This small molecule binds to this protein.
Small molecule (SMILES): O=C(O)CCc1cccc(Cl)c1

Binding-site contacts:
Ligand atom O01 contacts residue PHE150 of chain 1.A at 4.5 Å.
Ligand atom CL contacts residue PRO157 of chain 1.A at 4.1 Å.
Ligand atom C06 contacts residue NAD1 of chain 1.B at 4.0 Å.
Ligand atom O01 contacts residue NAD1 of chain 1.B at 2.7 Å (h-bond).
Ligand atom C11 contacts residue PHE150 of chain 1.A at 3.7 Å (hydrophobic).
Ligand atom CL contacts residue LEU219 of chain 1.A at 4.4 Å.
Ligand atom C09 contacts residue LEU219 of chain 1.A at 3.5 Å (hydrophobic).
Ligand atom C04 contacts residue TYR159 of chain 1.A at 3.7 Å (hydrophobic).
Ligand atom C07 contacts residue PHE150 of chain 1.A at 3.7 Å (hydrophobic).
Ligand atom C11 contacts residue TYR159 of chain 1.A at 3.4 Å (hydrophobic).
Ligand atom C09 contacts residue ILE216 of chain 1.A at 4.0 Å (hydrophobic).
Ligand atom C06 contacts residue PHE150 of chain 1.A at 3.7 Å (hydrophobic).
Ligand atom C09 contacts residue PHE150 of chain 1.A at 4.0 Å (hydrophobic).
Ligand atom C07 contacts residue NAD1 of chain 1.B at 3.4 Å.
Ligand atom C02 contacts residue TYR159 of chain 1.A at 3.7 Å (hydrophobic).
Ligand atom C10 contacts residue TYR159 of chain 1.A at 4.2 Å (hydrophobic).
Ligand atom CL contacts residue MET156 of chain 1.A at 4.2 Å.
Ligand atom C07 contacts residue PRO194 of chain 1.A at 3.7 Å (hydrophobic).
Ligand atom C08 contacts residue PHE150 of chain 1.A at 3.8 Å (hydrophobic).
Ligand atom C02 contacts residue NAD1 of chain 1.B at 3.4 Å.
Ligand atom C08 contacts residue MET200 of chain 1.A at 3.8 Å (hydrophobic).
Ligand atom O03 contacts residue NAD1 of chain 1.B at 3.4 Å (h-bond).
Ligand atom C04 contacts residue NAD1 of chain 1.B at 3.7 Å.
Ligand atom O01 contacts residue TYR159 of chain 1.A at 2.7 Å (h-bond).
Ligand atom C05 contacts residue PHE150 of chain 1.A at 3.8 Å (hydrophobic).
Ligand atom CL contacts residue TYR159 of chain 1.A at 3.7 Å.
Ligand atom C07 contacts residue MET200 of chain 1.A at 3.8 Å (hydrophobic).
Ligand atom C04 contacts residue MET200 of chain 1.A at 4.3 Å (hydrophobic).
Ligand atom C10 contacts residue ILE216 of chain 1.A at 4.5 Å (hydrophobic).
Ligand atom C05 contacts residue TYR159 of chain 1.A at 3.7 Å (hydrophobic).
Ligand atom C05 contacts residue NAD1 of chain 1.B at 3.6 Å.
Ligand atom O01 contacts residue LYS166 of chain 1.A at 4.3 Å.
Ligand atom C06 contacts residue TYR159 of chain 1.A at 4.1 Å (hydrophobic).
Ligand atom C09 contacts residue MET200 of chain 1.A at 4.2 Å (hydrophobic).
Ligand atom C08 contacts residue NAD1 of chain 1.B at 4.5 Å.
Ligand atom C06 contacts residue MET200 of chain 1.A at 4.2 Å (hydrophobic).
Ligand atom C08 contacts residue LEU219 of chain 1.A at 3.8 Å (hydrophobic).
Ligand atom C10 contacts residue PHE150 of chain 1.A at 4.0 Å (hydrophobic).
Ligand atom C08 contacts residue PRO194 of chain 1.A at 3.4 Å (hydrophobic).
Ligand atom CL contacts residue ILE216 of chain 1.A at 3.8 Å.

Sequence of chain 1.A:
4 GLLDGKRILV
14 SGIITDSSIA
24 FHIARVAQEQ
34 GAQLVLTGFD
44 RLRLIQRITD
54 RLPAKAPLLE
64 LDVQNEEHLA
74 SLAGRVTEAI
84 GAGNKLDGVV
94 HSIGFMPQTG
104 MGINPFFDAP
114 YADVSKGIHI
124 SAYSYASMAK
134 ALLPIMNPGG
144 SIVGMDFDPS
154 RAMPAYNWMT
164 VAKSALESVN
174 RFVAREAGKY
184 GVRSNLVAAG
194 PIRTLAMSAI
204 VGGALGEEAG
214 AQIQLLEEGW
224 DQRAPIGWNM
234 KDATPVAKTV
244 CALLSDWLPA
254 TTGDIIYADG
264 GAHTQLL